This small molecule binds to this protein.
Small molecule (SMILES): O=c1c(O)c(-c2ccc(O)c(O)c2)oc2cc(O)cc(O)c12

Sequence of chain 1.B:
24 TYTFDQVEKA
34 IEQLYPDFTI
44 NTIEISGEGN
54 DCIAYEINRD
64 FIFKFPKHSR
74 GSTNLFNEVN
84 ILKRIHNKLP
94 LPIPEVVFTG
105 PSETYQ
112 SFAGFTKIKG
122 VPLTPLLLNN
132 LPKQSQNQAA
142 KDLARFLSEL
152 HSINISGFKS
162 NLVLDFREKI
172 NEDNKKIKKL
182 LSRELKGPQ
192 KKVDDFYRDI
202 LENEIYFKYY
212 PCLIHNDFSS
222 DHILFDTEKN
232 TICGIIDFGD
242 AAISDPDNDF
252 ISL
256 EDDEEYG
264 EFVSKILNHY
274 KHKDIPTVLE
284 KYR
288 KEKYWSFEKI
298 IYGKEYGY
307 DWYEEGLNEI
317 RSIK

Binding-site contacts:
Ligand atom C5 contacts residue SER72 of chain 1.B at 3.5 Å.
Ligand atom C5 contacts residue ARG73 of chain 1.B at 3.9 Å.
Ligand atom O13 contacts residue THR76 of chain 1.B at 3.9 Å.
Ligand atom O12 contacts residue THR76 of chain 1.B at 3.4 Å.
Ligand atom C9 contacts residue THR76 of chain 1.B at 3.3 Å.
Ligand atom O23 contacts residue THR108 of chain 1.B at 3.1 Å.
Ligand atom C4 contacts residue THR76 of chain 1.B at 3.7 Å.
Ligand atom O24 contacts residue PRO105 of chain 1.B at 4.1 Å.
Ligand atom C6 contacts residue SER72 of chain 1.B at 4.2 Å.
Ligand atom O24 contacts residue GLN110 of chain 1.B at 3.9 Å.
Ligand atom C18 contacts residue SER106 of chain 1.B at 4.0 Å.
Ligand atom O29 contacts residue SER72 of chain 1.B at 4.1 Å.
Ligand atom O23 contacts residue GLN110 of chain 1.B at 3.5 Å (h-bond).
Ligand atom O27 contacts residue THR76 of chain 1.B at 3.9 Å.
Ligand atom C1 contacts residue ARG73 of chain 1.B at 3.7 Å.
Ligand atom O23 contacts residue GLU107 of chain 1.B at 3.6 Å.
Ligand atom O30 contacts residue ARG73 of chain 1.B at 3.4 Å (salt-bridge).
Ligand atom C6 contacts residue ARG73 of chain 1.B at 4.0 Å.
Ligand atom O27 contacts residue GLN110 of chain 1.B at 3.7 Å.
Ligand atom C18 contacts residue GLN110 of chain 1.B at 3.5 Å.
Ligand atom O23 contacts residue SER106 of chain 1.B at 3.2 Å (h-bond).
Ligand atom C18 contacts residue TYR109 of chain 1.B at 3.6 Å (hydrophobic).
Ligand atom C17 contacts residue SER106 of chain 1.B at 3.9 Å.
Ligand atom O24 contacts residue TYR109 of chain 1.B at 3.6 Å (h-bond).
Ligand atom C17 contacts residue TYR109 of chain 1.B at 4.0 Å (hydrophobic).
Ligand atom O29 contacts residue ARG73 of chain 1.B at 4.1 Å.
Ligand atom C15 contacts residue GLN110 of chain 1.B at 3.8 Å.
Ligand atom C3 contacts residue THR76 of chain 1.B at 3.5 Å.
Ligand atom C10 contacts residue GLN110 of chain 1.B at 4.2 Å.
Ligand atom C2 contacts residue ARG73 of chain 1.B at 4.0 Å.
Ligand atom C16 contacts residue GLN110 of chain 1.B at 3.8 Å.
Ligand atom C17 contacts residue GLN110 of chain 1.B at 3.6 Å.
Ligand atom C4 contacts residue SER72 of chain 1.B at 4.1 Å.
Ligand atom O23 contacts residue TYR109 of chain 1.B at 3.1 Å (h-bond).
Ligand atom C19 contacts residue GLN110 of chain 1.B at 3.9 Å.
Ligand atom C14 contacts residue GLN110 of chain 1.B at 4.1 Å.
Ligand atom C11 contacts residue THR76 of chain 1.B at 3.5 Å.
Ligand atom O12 contacts residue SER72 of chain 1.B at 4.0 Å.
Ligand atom O24 contacts residue SER106 of chain 1.B at 2.9 Å (h-bond).
Ligand atom C10 contacts residue THR76 of chain 1.B at 3.3 Å.